Sequence of chain 1.W:
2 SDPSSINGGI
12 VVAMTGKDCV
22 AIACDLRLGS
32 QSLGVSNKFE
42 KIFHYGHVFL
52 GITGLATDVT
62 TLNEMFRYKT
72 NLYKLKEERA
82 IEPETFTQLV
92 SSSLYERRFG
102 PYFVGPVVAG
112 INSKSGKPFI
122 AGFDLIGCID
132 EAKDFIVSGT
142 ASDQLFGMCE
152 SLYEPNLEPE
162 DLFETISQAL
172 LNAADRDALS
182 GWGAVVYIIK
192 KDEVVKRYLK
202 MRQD

This small molecule binds to this protein.
Small molecule (SMILES): CC(C)C[C@H](NC(=O)[C@H](CCc1ccccc1)NC(=O)CN1CCOCC1)C(=O)N[C@@H](Cc1ccccc1)C(=O)N[C@@H](CC(C)C)[C@@H](O)[C@H](C)CO

Binding-site contacts:
Ligand atom N41 contacts residue THR1 of chain 1.V at 3.7 Å.
Ligand atom O48 contacts residue GLY47 of chain 1.V at 3.2 Å (h-bond).
Ligand atom C44 contacts residue THR1 of chain 1.V at 3.6 Å.
Ligand atom O40 contacts residue THR21 of chain 1.V at 3.1 Å (h-bond).
Ligand atom C47 contacts residue THR1 of chain 1.V at 1.4 Å.
Ligand atom C27 contacts residue THR21 of chain 1.V at 3.4 Å.
Ligand atom C45 contacts residue THR52 of chain 1.V at 3.7 Å.
Ligand atom O60 contacts residue THR1 of chain 1.V at 2.8 Å (h-bond).
Ligand atom C46 contacts residue ALA49 of chain 1.V at 3.8 Å (hydrophobic).
Ligand atom C23 contacts residue THR21 of chain 1.V at 3.5 Å.
Ligand atom O40 contacts residue SER20 of chain 1.V at 3.5 Å (h-bond).
Ligand atom C34 contacts residue GLY47 of chain 1.V at 3.6 Å.
Ligand atom O60 contacts residue MES1 of chain 1.PA at 2.5 Å (h-bond).
Ligand atom C51 contacts residue GLY168 of chain 1.V at 3.7 Å.
Ligand atom C39 contacts residue GLY47 of chain 1.V at 3.7 Å.
Ligand atom O48 contacts residue MES1 of chain 1.PA at 3.4 Å (h-bond).
Ligand atom C43 contacts residue GLY47 of chain 1.V at 3.5 Å.
Ligand atom C43 contacts residue THR1 of chain 1.V at 2.7 Å.
Ligand atom C58 contacts residue LYS33 of chain 1.V at 3.7 Å.
Ligand atom O48 contacts residue THR1 of chain 1.V at 2.3 Å (h-bond).
Ligand atom C42 contacts residue THR1 of chain 1.V at 2.4 Å.
Ligand atom C35 contacts residue THR48 of chain 1.V at 3.6 Å.
Ligand atom C32 contacts residue THR21 of chain 1.V at 3.8 Å.
Ligand atom C46 contacts residue SER20 of chain 1.V at 3.7 Å.
Ligand atom C19 contacts residue THR48 of chain 1.V at 3.6 Å.
Ligand atom O29 contacts residue ALA49 of chain 1.V at 3.0 Å (h-bond).
Ligand atom C45 contacts residue ALA49 of chain 1.V at 3.8 Å (hydrophobic).
Ligand atom N30 contacts residue THR21 of chain 1.V at 3.1 Å (h-bond).
Ligand atom C31 contacts residue GLY47 of chain 1.V at 3.5 Å.
Ligand atom C27 contacts residue ALA27 of chain 1.V at 3.4 Å (hydrophobic).
Ligand atom N22 contacts residue ASP125 of chain 1.W at 3.4 Å (salt-bridge).
Ligand atom C58 contacts residue THR1 of chain 1.V at 2.5 Å.
Ligand atom C58 contacts residue ARG19 of chain 1.V at 3.3 Å.
Ligand atom C27 contacts residue SER20 of chain 1.V at 3.8 Å.
Ligand atom N41 contacts residue GLY47 of chain 1.V at 3.0 Å (h-bond).
Ligand atom C58 contacts residue GLY168 of chain 1.V at 3.0 Å.
Ligand atom C51 contacts residue THR1 of chain 1.V at 1.5 Å.
Ligand atom C24 contacts residue ALA49 of chain 1.V at 3.8 Å (hydrophobic).
Ligand atom O21 contacts residue GLN22 of chain 1.V at 3.7 Å.
Ligand atom C59 contacts residue THR1 of chain 1.V at 2.5 Å.

Sequence of chain 1.V:
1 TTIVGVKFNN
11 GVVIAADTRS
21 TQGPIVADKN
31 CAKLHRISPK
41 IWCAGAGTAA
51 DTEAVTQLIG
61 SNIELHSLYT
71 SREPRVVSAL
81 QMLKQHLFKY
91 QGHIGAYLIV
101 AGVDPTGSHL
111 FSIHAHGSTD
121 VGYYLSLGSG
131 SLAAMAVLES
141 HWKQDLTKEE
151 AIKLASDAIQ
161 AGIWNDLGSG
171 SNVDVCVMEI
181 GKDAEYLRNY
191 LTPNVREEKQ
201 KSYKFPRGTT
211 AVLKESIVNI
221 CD